Binding-site contacts:
Ligand atom C17 contacts residue GLU185 of chain 1.B at 3.7 Å.
Ligand atom O5 contacts residue GLU185 of chain 1.B at 4.3 Å.
Ligand atom O1 contacts residue CYS88 of chain 1.B at 4.2 Å.
Ligand atom C14 contacts residue TYR85 of chain 1.B at 3.5 Å (hydrophobic).
Ligand atom C15 contacts residue TYR85 of chain 1.B at 4.1 Å (hydrophobic).
Ligand atom C10 contacts residue CYS88 of chain 1.B at 4.3 Å (hydrophobic).
Ligand atom C8 contacts residue CYS88 of chain 1.B at 2.5 Å (hydrophobic).
Ligand atom C9 contacts residue GLU87 of chain 1.B at 3.8 Å.
Ligand atom O3 contacts residue CYS88 of chain 1.B at 3.0 Å (h-bond).
Ligand atom N1 contacts residue CYS88 of chain 1.B at 3.5 Å (h-bond).
Ligand atom C1 contacts residue PHE192 of chain 1.B at 4.0 Å (hydrophobic).
Ligand atom C9 contacts residue CYS88 of chain 1.B at 1.8 Å (hydrophobic).
Ligand atom C15 contacts residue CYS88 of chain 1.B at 3.8 Å (hydrophobic).
Ligand atom O5 contacts residue TYR85 of chain 1.B at 3.1 Å (h-bond).
Ligand atom C7 contacts residue CYS88 of chain 1.B at 3.9 Å (hydrophobic).
Ligand atom C17 contacts residue TYR85 of chain 1.B at 3.2 Å (hydrophobic).
Ligand atom C16 contacts residue TYR85 of chain 1.B at 4.4 Å (hydrophobic).

This small molecule binds to this protein.
Small molecule (SMILES): COC(=O)c1ccc([C@H]2c3[nH]c4ccccc4c3C[C@H](C(=O)OC)N2C(=O)CCl)cc1

Sequence of chain 1.B:
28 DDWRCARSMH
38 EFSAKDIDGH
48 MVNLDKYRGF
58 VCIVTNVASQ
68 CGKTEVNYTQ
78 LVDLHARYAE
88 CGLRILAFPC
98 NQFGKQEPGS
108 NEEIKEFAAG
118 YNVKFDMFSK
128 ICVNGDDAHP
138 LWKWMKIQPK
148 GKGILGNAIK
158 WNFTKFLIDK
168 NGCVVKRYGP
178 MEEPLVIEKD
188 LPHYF